Sequence of chain 1.C:
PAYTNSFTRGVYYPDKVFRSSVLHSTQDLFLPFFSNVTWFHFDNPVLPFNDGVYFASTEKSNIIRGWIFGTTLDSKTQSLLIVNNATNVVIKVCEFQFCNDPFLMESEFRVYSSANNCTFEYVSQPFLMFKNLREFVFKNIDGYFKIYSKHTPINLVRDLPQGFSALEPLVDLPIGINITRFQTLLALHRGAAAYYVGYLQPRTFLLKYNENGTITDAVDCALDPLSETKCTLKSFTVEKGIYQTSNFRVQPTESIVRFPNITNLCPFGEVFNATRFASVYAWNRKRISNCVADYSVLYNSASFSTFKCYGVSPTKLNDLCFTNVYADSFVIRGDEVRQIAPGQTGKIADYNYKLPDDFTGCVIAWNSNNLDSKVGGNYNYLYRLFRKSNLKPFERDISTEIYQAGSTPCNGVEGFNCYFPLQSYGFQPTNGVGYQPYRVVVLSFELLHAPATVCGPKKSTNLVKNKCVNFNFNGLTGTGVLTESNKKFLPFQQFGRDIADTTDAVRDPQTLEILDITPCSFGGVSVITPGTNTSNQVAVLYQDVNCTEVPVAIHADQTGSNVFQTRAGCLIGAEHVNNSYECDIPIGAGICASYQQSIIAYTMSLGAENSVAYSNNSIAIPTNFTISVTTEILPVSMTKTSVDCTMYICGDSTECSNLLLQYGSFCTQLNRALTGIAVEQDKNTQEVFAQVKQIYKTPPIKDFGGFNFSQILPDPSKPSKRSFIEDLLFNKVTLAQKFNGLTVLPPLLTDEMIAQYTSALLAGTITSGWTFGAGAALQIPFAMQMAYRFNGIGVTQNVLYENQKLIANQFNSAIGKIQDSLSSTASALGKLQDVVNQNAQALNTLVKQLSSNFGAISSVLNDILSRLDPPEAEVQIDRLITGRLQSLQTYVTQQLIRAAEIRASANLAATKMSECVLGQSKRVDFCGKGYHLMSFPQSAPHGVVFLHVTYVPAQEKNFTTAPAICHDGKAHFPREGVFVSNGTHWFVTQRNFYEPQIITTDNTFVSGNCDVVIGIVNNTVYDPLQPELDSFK

Binding-site contacts:
Ligand atom O7 contacts residue ASN709 of chain 1.C at 3.0 Å (h-bond).
Ligand atom N2 contacts residue ASN709 of chain 1.C at 2.9 Å (h-bond).
Ligand atom O5 contacts residue ASN709 of chain 1.C at 2.4 Å (h-bond).
Ligand atom C7 contacts residue ASN709 of chain 1.C at 3.1 Å.
Ligand atom C4 contacts residue ASN709 of chain 1.C at 4.2 Å.
Ligand atom C8 contacts residue ASN709 of chain 1.C at 4.3 Å.
Ligand atom C8 contacts residue GLY1131 of chain 1.C at 3.8 Å.
Ligand atom C3 contacts residue ASN709 of chain 1.C at 3.8 Å.
Ligand atom C5 contacts residue ASN709 of chain 1.C at 3.7 Å.
Ligand atom C2 contacts residue ASN709 of chain 1.C at 2.5 Å.
Ligand atom C1 contacts residue ASN709 of chain 1.C at 1.4 Å.

A protein and the small-molecule ligand that binds it are described below.
Small molecule (SMILES): CC(=O)N[C@@H]1[C@@H](O)[C@H](O)[C@@H](CO)O[C@H]1O